A protein and the small-molecule ligand that binds it are described below.
Small molecule (SMILES): COc1ccc(-c2cc(N)[nH]n2)cc1

Binding-site contacts:
Ligand atom N2 contacts residue PRO87 of chain 1.B at 3.7 Å.
Ligand atom C8 contacts residue LEU140 of chain 1.B at 4.0 Å (hydrophobic).
Ligand atom C7 contacts residue LEU140 of chain 1.B at 3.7 Å (hydrophobic).
Ligand atom O contacts residue ARG112 of chain 1.B at 3.7 Å.
Ligand atom N1 contacts residue VAL139 of chain 1.B at 4.0 Å.
Ligand atom N2 contacts residue TYR138 of chain 1.B at 3.7 Å.
Ligand atom O contacts residue GLY142 of chain 1.B at 3.8 Å.
Ligand atom C4 contacts residue THR86 of chain 1.B at 3.8 Å.
Ligand atom C3 contacts residue PRO85 of chain 1.B at 3.4 Å (hydrophobic).
Ligand atom C4 contacts residue PRO85 of chain 1.B at 3.5 Å (hydrophobic).
Ligand atom C5 contacts residue PRO87 of chain 1.B at 3.6 Å (hydrophobic).
Ligand atom C3 contacts residue GLY143 of chain 1.B at 3.5 Å.
Ligand atom N2 contacts residue VAL139 of chain 1.B at 3.9 Å.
Ligand atom C4 contacts residue GLY143 of chain 1.B at 4.0 Å.
Ligand atom C6 contacts residue PRO87 of chain 1.B at 3.8 Å (hydrophobic).
Ligand atom C2 contacts residue EDO1 of chain 1.E at 3.8 Å.
Ligand atom C2 contacts residue GLY142 of chain 1.B at 3.7 Å.
Ligand atom C9 contacts residue THR86 of chain 1.B at 3.5 Å.
Ligand atom C7 contacts residue GLY142 of chain 1.B at 3.8 Å.
Ligand atom C1 contacts residue GLY115 of chain 1.B at 3.9 Å.
Ligand atom C1 contacts residue TYR113 of chain 1.B at 3.4 Å (hydrophobic).
Ligand atom C1 contacts residue ARG112 of chain 1.B at 3.6 Å.
Ligand atom C3 contacts residue GLY142 of chain 1.B at 3.7 Å.
Ligand atom N1 contacts residue TYR138 of chain 1.B at 2.8 Å (h-bond).
Ligand atom C9 contacts residue PRO87 of chain 1.B at 3.5 Å (hydrophobic).
Ligand atom C6 contacts residue LEU140 of chain 1.B at 3.4 Å (hydrophobic).
Ligand atom N2 contacts residue LEU140 of chain 1.B at 3.0 Å (h-bond).
Ligand atom O contacts residue EDO1 of chain 1.E at 3.7 Å.
Ligand atom N3 contacts residue GLY136 of chain 1.B at 3.2 Å (h-bond).
Ligand atom N1 contacts residue LEU140 of chain 1.B at 3.7 Å.
Ligand atom C1 contacts residue GLY111 of chain 1.B at 3.7 Å.
Ligand atom C8 contacts residue PRO87 of chain 1.B at 3.6 Å (hydrophobic).
Ligand atom C3 contacts residue EDO1 of chain 1.E at 3.6 Å.
Ligand atom C1 contacts residue ASN141 of chain 1.B at 3.8 Å.
Ligand atom N3 contacts residue SER134 of chain 1.B at 3.1 Å (h-bond).
Ligand atom O contacts residue GLY111 of chain 1.B at 3.2 Å.
Ligand atom N3 contacts residue ILE135 of chain 1.B at 3.1 Å (h-bond).
Ligand atom C2 contacts residue GLY111 of chain 1.B at 4.0 Å.
Ligand atom C2 contacts residue GLY143 of chain 1.B at 3.9 Å.
Ligand atom C10 contacts residue TYR138 of chain 1.B at 3.8 Å (hydrophobic).

Sequence of chain 1.B:
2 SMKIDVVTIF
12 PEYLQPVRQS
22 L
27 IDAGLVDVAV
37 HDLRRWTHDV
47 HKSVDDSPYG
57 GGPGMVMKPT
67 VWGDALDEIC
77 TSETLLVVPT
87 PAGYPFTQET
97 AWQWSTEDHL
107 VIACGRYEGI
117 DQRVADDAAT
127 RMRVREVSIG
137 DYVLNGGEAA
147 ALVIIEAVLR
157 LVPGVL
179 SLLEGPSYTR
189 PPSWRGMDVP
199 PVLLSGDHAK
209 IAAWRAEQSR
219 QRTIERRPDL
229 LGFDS